Binding-site contacts:
Ligand atom CE1 contacts residue LEU98 of chain 1.B at 4.1 Å (hydrophobic).
Ligand atom O contacts residue SER15 of chain 1.B at 3.4 Å (h-bond).
Ligand atom OG1 contacts residue LEU13 of chain 1.B at 4.0 Å.
Ligand atom CE1 contacts residue TRP67 of chain 1.B at 3.6 Å (hydrophobic).
Ligand atom OE1 contacts residue THR78 of chain 1.B at 2.8 Å (h-bond).
Ligand atom CG contacts residue TYR42 of chain 1.B at 3.5 Å (hydrophobic).
Ligand atom O contacts residue SER33 of chain 1.B at 2.7 Å (h-bond).
Ligand atom CA contacts residue TRP67 of chain 1.B at 3.8 Å (hydrophobic).
Ligand atom O contacts residue TRP108 of chain 2.A at 4.1 Å.
Ligand atom CB contacts residue TRP67 of chain 1.B at 3.8 Å (hydrophobic).
Ligand atom CB contacts residue TYR42 of chain 1.B at 3.5 Å (hydrophobic).
Ligand atom NE2 contacts residue SER76 of chain 1.B at 3.0 Å (h-bond).
Ligand atom CB contacts residue LEU13 of chain 1.B at 3.8 Å (hydrophobic).
Ligand atom CG contacts residue TRP67 of chain 1.B at 4.0 Å (hydrophobic).
Ligand atom CB contacts residue TRP108 of chain 2.A at 3.8 Å (hydrophobic).
Ligand atom CG contacts residue LEU13 of chain 1.B at 3.3 Å (hydrophobic).
Ligand atom CE1 contacts residue SER76 of chain 1.B at 4.0 Å.
Ligand atom OD1 contacts residue SER15 of chain 1.B at 3.0 Å (h-bond).
Ligand atom NE2 contacts residue TRP96 of chain 1.B at 3.7 Å.
Ligand atom OE1 contacts residue LEU98 of chain 1.B at 3.9 Å.
Ligand atom OG1 contacts residue ALA34 of chain 1.B at 3.6 Å.
Ligand atom NE2 contacts residue LEU98 of chain 1.B at 4.0 Å.
Ligand atom OD1 contacts residue LEU13 of chain 1.B at 3.4 Å.
Ligand atom CG contacts residue SER15 of chain 1.B at 4.0 Å.
Ligand atom OD1 contacts residue ASN11 of chain 1.B at 3.1 Å (h-bond).
Ligand atom ND2 contacts residue LEU13 of chain 1.B at 3.6 Å.
Ligand atom OD1 contacts residue TYR31 of chain 1.B at 4.1 Å.
Ligand atom CD contacts residue THR78 of chain 1.B at 3.9 Å.
Ligand atom CB contacts residue TRP67 of chain 1.B at 3.9 Å (hydrophobic).
Ligand atom N contacts residue TRP108 of chain 2.A at 4.0 Å.
Ligand atom C contacts residue SER33 of chain 1.B at 3.8 Å.
Ligand atom CB contacts residue TRP108 of chain 2.A at 4.0 Å (hydrophobic).
Ligand atom CB contacts residue TRP108 of chain 2.A at 3.7 Å (hydrophobic).
Ligand atom NE2 contacts residue TRP67 of chain 1.B at 3.8 Å.
Ligand atom OE1 contacts residue TRP67 of chain 1.B at 3.6 Å.
Ligand atom NE2 contacts residue THR78 of chain 1.B at 4.0 Å.
Ligand atom O contacts residue TYR31 of chain 1.B at 3.6 Å.
Ligand atom CE2 contacts residue VAL35 of chain 1.B at 4.0 Å (hydrophobic).
Ligand atom ND2 contacts residue TRP108 of chain 2.A at 3.7 Å.
Ligand atom CD2 contacts residue SER76 of chain 1.B at 3.9 Å.

Sequence of chain 1.B:
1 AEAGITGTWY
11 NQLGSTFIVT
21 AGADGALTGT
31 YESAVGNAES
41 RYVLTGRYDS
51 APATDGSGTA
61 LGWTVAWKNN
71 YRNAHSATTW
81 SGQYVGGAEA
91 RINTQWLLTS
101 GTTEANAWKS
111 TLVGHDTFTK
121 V

Sequence of chain 2.A:
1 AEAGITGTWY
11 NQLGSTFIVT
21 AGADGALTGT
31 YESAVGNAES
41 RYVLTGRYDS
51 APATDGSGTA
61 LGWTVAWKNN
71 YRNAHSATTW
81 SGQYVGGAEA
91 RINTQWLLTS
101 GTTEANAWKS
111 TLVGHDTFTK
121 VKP

A small-molecule ligand and the protein it binds are described below.
Small molecule (SMILES): C[C@@H](O)[C@H](NC(=O)[C@H](CC(N)=O)NC(=O)[C@H](CCC(N)=O)NC(=O)[C@@H]1CCCN1C(=O)[C@H](Cc1c[nH]cn1)NC(=O)[C@H](CS)NC(=O)[C@@H]([NH3+])Cc1ccccc1)C(N)=O